Binding-site contacts:
Ligand atom ND2 contacts residue GLN97 of chain 1.A at 2.8 Å (h-bond).
Ligand atom CD1 contacts residue LEU81 of chain 1.A at 3.4 Å (hydrophobic).
Ligand atom OD1 contacts residue TYR156 of chain 1.A at 3.4 Å (h-bond).
Ligand atom O contacts residue TYR7 of chain 1.A at 3.2 Å (h-bond).
Ligand atom O contacts residue LYS66 of chain 1.A at 3.2 Å.
Ligand atom OE1 contacts residue ALA152 of chain 1.A at 3.1 Å.
Ligand atom OE1 contacts residue HIS155 of chain 1.A at 3.2 Å.
Ligand atom N contacts residue GLU63 of chain 1.A at 3.1 Å (salt-bridge).
Ligand atom O contacts residue TYR84 of chain 1.A at 3.4 Å (h-bond).
Ligand atom C contacts residue TYR7 of chain 1.A at 3.1 Å (hydrophobic).
Ligand atom CB contacts residue PHE159 of chain 1.A at 3.3 Å (hydrophobic).
Ligand atom OE2 contacts residue ARG62 of chain 1.A at 2.2 Å (salt-bridge).
Ligand atom OXT contacts residue THR143 of chain 1.A at 2.9 Å (h-bond).
Ligand atom CB contacts residue HIS155 of chain 1.A at 3.4 Å.
Ligand atom O contacts residue TRP73 of chain 1.A at 2.9 Å (h-bond).
Ligand atom OE2 contacts residue TRP167 of chain 1.A at 3.0 Å.
Ligand atom CG contacts residue GLU63 of chain 1.A at 3.3 Å.
Ligand atom O contacts residue GLN70 of chain 1.A at 2.7 Å (h-bond).
Ligand atom CD contacts residue ARG62 of chain 1.A at 3.4 Å.
Ligand atom O contacts residue HIS155 of chain 1.A at 2.7 Å (h-bond).
Ligand atom O contacts residue ASN80 of chain 1.A at 3.4 Å (h-bond).
Ligand atom NE2 contacts residue SER150 of chain 1.A at 3.0 Å (h-bond).
Ligand atom N contacts residue GLN70 of chain 1.A at 3.3 Å (h-bond).
Ligand atom N contacts residue TYR156 of chain 1.A at 3.2 Å (h-bond).
Ligand atom O contacts residue TRP147 of chain 1.A at 3.0 Å (h-bond).
Ligand atom OXT contacts residue TYR84 of chain 1.A at 2.8 Å (h-bond).
Ligand atom OE1 contacts residue GLU63 of chain 1.A at 3.3 Å (salt-bridge).
Ligand atom CD contacts residue GLU63 of chain 1.A at 3.1 Å.
Ligand atom N contacts residue TRP167 of chain 1.A at 3.4 Å.
Ligand atom N contacts residue TYR7 of chain 1.A at 3.3 Å (h-bond).
Ligand atom CA contacts residue GLU63 of chain 1.A at 3.4 Å.
Ligand atom O contacts residue TRP147 of chain 1.A at 2.7 Å (h-bond).
Ligand atom C contacts residue LYS146 of chain 1.A at 3.2 Å.
Ligand atom CA contacts residue TYR7 of chain 1.A at 3.3 Å (hydrophobic).
Ligand atom O contacts residue LYS146 of chain 1.A at 3.0 Å (salt-bridge).
Ligand atom CB contacts residue GLU63 of chain 1.A at 3.3 Å.
Ligand atom OXT contacts residue LYS146 of chain 1.A at 2.8 Å (salt-bridge).
Ligand atom N contacts residue TYR171 of chain 1.A at 2.8 Å (h-bond).
Ligand atom N contacts residue PHE159 of chain 1.A at 3.4 Å.
Ligand atom OD1 contacts residue GLN97 of chain 1.A at 3.1 Å (h-bond).

Sequence of chain 1.A:
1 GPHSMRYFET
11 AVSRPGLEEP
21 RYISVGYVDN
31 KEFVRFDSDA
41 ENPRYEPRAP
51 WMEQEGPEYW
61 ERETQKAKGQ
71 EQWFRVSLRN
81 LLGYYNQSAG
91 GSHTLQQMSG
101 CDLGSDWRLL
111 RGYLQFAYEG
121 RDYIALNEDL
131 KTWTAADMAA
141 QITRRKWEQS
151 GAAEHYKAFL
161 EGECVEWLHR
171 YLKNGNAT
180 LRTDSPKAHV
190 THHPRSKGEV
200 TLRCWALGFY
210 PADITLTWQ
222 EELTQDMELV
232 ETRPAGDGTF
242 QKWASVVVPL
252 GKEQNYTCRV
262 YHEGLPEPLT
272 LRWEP

The protein below binds the small molecule below.
Small molecule (SMILES): CC(C)C[C@H](NC(=O)[C@H](CC1=c2ccccc2=NC1)NC(=O)[C@H](CC(=O)O)NC(=O)[C@H](CCC(N)=O)NC(=O)[C@H](CC(N)=O)NC(=O)[C@H](CCCN=C(N)N)NC(=O)[C@@H]1CCCN1C(=O)CNC(=O)[C@@H](N)CCC(=O)O)C(=O)O